The small molecule below binds the protein below.
Small molecule (SMILES): C[C@H](N)C(=O)N[C@@H](C)C(=O)N1CCC[C@H]1C(=O)N[C@H](BO)Cc1ccccc1

Sequence of chain 1.A:
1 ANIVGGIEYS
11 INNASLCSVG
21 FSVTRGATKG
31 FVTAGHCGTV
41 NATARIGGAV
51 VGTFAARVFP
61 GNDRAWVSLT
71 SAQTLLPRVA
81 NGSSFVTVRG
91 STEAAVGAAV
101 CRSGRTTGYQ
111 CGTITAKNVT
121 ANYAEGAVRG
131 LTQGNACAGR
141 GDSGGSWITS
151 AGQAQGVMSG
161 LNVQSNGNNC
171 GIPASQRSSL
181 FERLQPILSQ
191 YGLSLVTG

Binding-site contacts:
Ligand atom O1 contacts residue SER143 of chain 1.A at 2.5 Å (h-bond).
Ligand atom N contacts residue SER143 of chain 1.A at 3.0 Å (h-bond).
Ligand atom O contacts residue GLY160 of chain 1.A at 3.2 Å.
Ligand atom CG contacts residue GLU125 of chain 1.A at 3.6 Å.
Ligand atom CB contacts residue ARG140 of chain 1.A at 4.0 Å.
Ligand atom C contacts residue LEU161 of chain 1.A at 3.5 Å (hydrophobic).
Ligand atom O contacts residue LEU161 of chain 1.A at 3.1 Å (h-bond).
Ligand atom C contacts residue TYR123 of chain 1.A at 3.5 Å (hydrophobic).
Ligand atom CG contacts residue PHE59 of chain 1.A at 3.9 Å (hydrophobic).
Ligand atom CA contacts residue TYR123 of chain 1.A at 3.7 Å (hydrophobic).
Ligand atom CZ contacts residue ARG140 of chain 1.A at 3.9 Å.
Ligand atom CB contacts residue HIS36 of chain 1.A at 3.9 Å.
Ligand atom C contacts residue SER159 of chain 1.A at 3.7 Å.
Ligand atom CZ contacts residue VAL163 of chain 1.A at 3.7 Å (hydrophobic).
Ligand atom B contacts residue HIS36 of chain 1.A at 2.8 Å.
Ligand atom CA contacts residue HIS36 of chain 1.A at 3.0 Å.
Ligand atom CE1 contacts residue LEU161 of chain 1.A at 3.9 Å (hydrophobic).
Ligand atom CA contacts residue SER143 of chain 1.A at 2.5 Å.
Ligand atom N contacts residue LEU161 of chain 1.A at 2.8 Å (h-bond).
Ligand atom CA contacts residue TYR123 of chain 1.A at 3.9 Å (hydrophobic).
Ligand atom CA contacts residue SER159 of chain 1.A at 3.4 Å.
Ligand atom CG contacts residue TYR123 of chain 1.A at 3.6 Å (hydrophobic).
Ligand atom CD1 contacts residue LEU161 of chain 1.A at 3.6 Å (hydrophobic).
Ligand atom O contacts residue TYR123 of chain 1.A at 3.6 Å.
Ligand atom CA contacts residue LEU161 of chain 1.A at 3.3 Å (hydrophobic).
Ligand atom CD contacts residue TYR123 of chain 1.A at 3.5 Å (hydrophobic).
Ligand atom CB contacts residue SER159 of chain 1.A at 4.0 Å.
Ligand atom N contacts residue TYR123 of chain 1.A at 3.5 Å.
Ligand atom CB contacts residue TYR123 of chain 1.A at 3.5 Å (hydrophobic).
Ligand atom CE1 contacts residue VAL163 of chain 1.A at 3.9 Å (hydrophobic).
Ligand atom CD2 contacts residue ARG140 of chain 1.A at 3.7 Å.
Ligand atom N contacts residue SER159 of chain 1.A at 3.2 Å (h-bond).
Ligand atom N contacts residue HIS36 of chain 1.A at 3.1 Å (h-bond).
Ligand atom O contacts residue HIS36 of chain 1.A at 3.9 Å.
Ligand atom B contacts residue SER143 of chain 1.A at 1.4 Å.
Ligand atom CE2 contacts residue ARG140 of chain 1.A at 3.6 Å.
Ligand atom O1 contacts residue HIS36 of chain 1.A at 2.6 Å (h-bond).
Ligand atom N contacts residue TYR123 of chain 1.A at 3.7 Å.
Ligand atom C contacts residue HIS36 of chain 1.A at 3.5 Å.
Ligand atom CB contacts residue SER143 of chain 1.A at 3.2 Å.